Binding-site contacts:
Ligand atom C4 contacts residue ASN801 of chain 1.B at 4.2 Å.
Ligand atom O5 contacts residue GLN804 of chain 1.B at 3.6 Å.
Ligand atom N2 contacts residue ASN801 of chain 1.B at 2.9 Å (h-bond).
Ligand atom C5 contacts residue GLN804 of chain 1.B at 3.7 Å.
Ligand atom O7 contacts residue ASN801 of chain 1.B at 3.2 Å (h-bond).
Ligand atom C2 contacts residue ASN801 of chain 1.B at 2.5 Å.
Ligand atom C5 contacts residue ASN801 of chain 1.B at 3.7 Å.
Ligand atom C1 contacts residue ASN801 of chain 1.B at 1.4 Å.
Ligand atom C8 contacts residue ASN801 of chain 1.B at 4.4 Å.
Ligand atom O5 contacts residue ASN801 of chain 1.B at 2.4 Å (h-bond).
Ligand atom C7 contacts residue ASN801 of chain 1.B at 3.2 Å.
Ligand atom C6 contacts residue GLN804 of chain 1.B at 3.5 Å.
Ligand atom C1 contacts residue GLN804 of chain 1.B at 4.4 Å.
Ligand atom C3 contacts residue ASN801 of chain 1.B at 3.8 Å.

The small molecule below binds the protein below.
Small molecule (SMILES): CC(=O)N[C@@H]1[C@@H](O)[C@H](O)[C@@H](CO)O[C@H]1O

Sequence of chain 1.B:
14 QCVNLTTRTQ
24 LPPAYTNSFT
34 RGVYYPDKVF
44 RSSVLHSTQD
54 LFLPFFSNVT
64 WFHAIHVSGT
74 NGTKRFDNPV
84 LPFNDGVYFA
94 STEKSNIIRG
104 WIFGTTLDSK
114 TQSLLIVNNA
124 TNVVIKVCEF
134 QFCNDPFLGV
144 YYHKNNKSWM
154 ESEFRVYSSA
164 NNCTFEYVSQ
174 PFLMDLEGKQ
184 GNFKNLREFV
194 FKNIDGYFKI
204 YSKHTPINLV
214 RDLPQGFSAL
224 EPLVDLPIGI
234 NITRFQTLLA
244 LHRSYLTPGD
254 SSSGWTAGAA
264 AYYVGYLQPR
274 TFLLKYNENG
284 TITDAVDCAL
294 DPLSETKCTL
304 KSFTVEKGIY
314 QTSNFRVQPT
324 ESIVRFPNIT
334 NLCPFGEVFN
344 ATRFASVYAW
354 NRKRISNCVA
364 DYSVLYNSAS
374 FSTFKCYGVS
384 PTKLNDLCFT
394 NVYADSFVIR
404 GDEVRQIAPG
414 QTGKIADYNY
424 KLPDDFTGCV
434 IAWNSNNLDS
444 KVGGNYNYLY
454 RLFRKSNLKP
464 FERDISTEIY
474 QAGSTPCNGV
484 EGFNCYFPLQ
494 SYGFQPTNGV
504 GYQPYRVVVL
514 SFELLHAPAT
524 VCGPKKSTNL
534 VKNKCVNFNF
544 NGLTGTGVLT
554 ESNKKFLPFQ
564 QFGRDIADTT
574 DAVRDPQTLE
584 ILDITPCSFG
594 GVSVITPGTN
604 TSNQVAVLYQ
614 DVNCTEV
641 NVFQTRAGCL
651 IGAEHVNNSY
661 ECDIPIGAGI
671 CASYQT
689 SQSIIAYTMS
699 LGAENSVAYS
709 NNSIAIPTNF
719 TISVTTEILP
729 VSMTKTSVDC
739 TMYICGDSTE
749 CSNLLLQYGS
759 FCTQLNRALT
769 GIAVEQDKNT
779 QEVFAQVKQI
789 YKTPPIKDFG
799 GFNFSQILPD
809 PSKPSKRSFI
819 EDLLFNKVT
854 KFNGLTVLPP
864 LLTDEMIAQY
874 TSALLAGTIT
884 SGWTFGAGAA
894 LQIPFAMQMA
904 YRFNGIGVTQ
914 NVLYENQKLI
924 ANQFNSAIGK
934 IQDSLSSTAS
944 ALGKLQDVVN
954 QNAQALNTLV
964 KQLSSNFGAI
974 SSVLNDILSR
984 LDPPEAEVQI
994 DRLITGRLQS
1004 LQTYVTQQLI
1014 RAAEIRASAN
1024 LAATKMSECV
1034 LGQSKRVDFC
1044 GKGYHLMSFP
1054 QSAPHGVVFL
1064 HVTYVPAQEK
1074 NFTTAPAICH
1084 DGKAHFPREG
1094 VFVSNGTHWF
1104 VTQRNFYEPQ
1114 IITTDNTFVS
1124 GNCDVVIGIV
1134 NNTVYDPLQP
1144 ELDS